Binding-site contacts:
Ligand atom C21 contacts residue SER230 of chain 1.A at 3.0 Å.
Ligand atom C29 contacts residue GLN19 of chain 1.A at 3.7 Å.
Ligand atom C27 contacts residue ALA122 of chain 1.A at 4.0 Å (hydrophobic).
Ligand atom O8 contacts residue THR85 of chain 1.A at 3.0 Å (h-bond).
Ligand atom C3 contacts residue THR85 of chain 1.A at 3.8 Å.
Ligand atom C17 contacts residue MET303 of chain 1.A at 3.7 Å (hydrophobic).
Ligand atom N7 contacts residue ASP226 of chain 1.A at 2.8 Å (salt-bridge).
Ligand atom O8 contacts residue TYR83 of chain 1.A at 3.6 Å.
Ligand atom C23 contacts residue GLY228 of chain 1.A at 3.5 Å.
Ligand atom N7 contacts residue ASP38 of chain 1.A at 3.0 Å (salt-bridge).
Ligand atom C16 contacts residue SER230 of chain 1.A at 3.9 Å.
Ligand atom C2 contacts residue ASP38 of chain 1.A at 3.6 Å.
Ligand atom N19 contacts residue SER230 of chain 1.A at 3.5 Å (h-bond).
Ligand atom C4 contacts residue THR85 of chain 1.A at 3.7 Å.
Ligand atom O8 contacts residue SER84 of chain 1.A at 3.6 Å.
Ligand atom C28 contacts residue PRO118 of chain 1.A at 3.8 Å (hydrophobic).
Ligand atom C20 contacts residue SER230 of chain 1.A at 3.2 Å.
Ligand atom O30 contacts residue SER230 of chain 1.A at 3.6 Å.
Ligand atom C27 contacts residue PRO118 of chain 1.A at 3.4 Å (hydrophobic).
Ligand atom C28 contacts residue LEU121 of chain 1.A at 3.9 Å (hydrophobic).
Ligand atom C22 contacts residue SER230 of chain 1.A at 4.0 Å.
Ligand atom C6 contacts residue ASP226 of chain 1.A at 3.9 Å.
Ligand atom N7 contacts residue GLY40 of chain 1.A at 3.9 Å.
Ligand atom C11 contacts residue TYR83 of chain 1.A at 3.7 Å (hydrophobic).
Ligand atom C15 contacts residue GLY228 of chain 1.A at 3.9 Å.
Ligand atom C13 contacts residue ALA229 of chain 1.A at 3.7 Å (hydrophobic).
Ligand atom C18 contacts residue MET303 of chain 1.A at 3.8 Å (hydrophobic).
Ligand atom C3 contacts residue TYR83 of chain 1.A at 3.6 Å (hydrophobic).
Ligand atom C12 contacts residue GLY228 of chain 1.A at 3.6 Å.
Ligand atom C28 contacts residue ALA122 of chain 1.A at 3.7 Å (hydrophobic).
Ligand atom C6 contacts residue ASP38 of chain 1.A at 3.6 Å.
Ligand atom C15 contacts residue THR85 of chain 1.A at 3.8 Å.
Ligand atom C14 contacts residue GLY228 of chain 1.A at 3.5 Å.
Ligand atom C14 contacts residue THR85 of chain 1.A at 3.8 Å.
Ligand atom C18 contacts residue ALA229 of chain 1.A at 3.7 Å (hydrophobic).
Ligand atom C14 contacts residue ALA229 of chain 1.A at 3.7 Å (hydrophobic).
Ligand atom N1 contacts residue ASP38 of chain 1.A at 2.8 Å (salt-bridge).
Ligand atom C11 contacts residue ASP38 of chain 1.A at 3.1 Å.
Ligand atom C26 contacts residue PRO118 of chain 1.A at 3.6 Å (hydrophobic).
Ligand atom C9 contacts residue ASP226 of chain 1.A at 3.6 Å.

Sequence of chain 1.A:
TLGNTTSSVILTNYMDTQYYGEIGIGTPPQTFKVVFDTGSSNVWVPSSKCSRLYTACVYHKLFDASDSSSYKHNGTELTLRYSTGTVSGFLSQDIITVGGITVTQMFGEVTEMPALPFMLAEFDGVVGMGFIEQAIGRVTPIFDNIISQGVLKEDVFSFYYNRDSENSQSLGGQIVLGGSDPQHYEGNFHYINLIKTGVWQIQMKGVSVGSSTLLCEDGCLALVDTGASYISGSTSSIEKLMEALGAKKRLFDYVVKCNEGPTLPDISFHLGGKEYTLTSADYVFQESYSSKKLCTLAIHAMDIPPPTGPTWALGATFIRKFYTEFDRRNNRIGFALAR

A small-molecule ligand and the protein it binds are described below.
Small molecule (SMILES): [H]/N=C1/N[C@](C)(C(C)C)CC(=O)N1Cc1cccc(N2C[C@@H](c3ccccc3)CC2=O)c1